Sequence of chain 1.D:
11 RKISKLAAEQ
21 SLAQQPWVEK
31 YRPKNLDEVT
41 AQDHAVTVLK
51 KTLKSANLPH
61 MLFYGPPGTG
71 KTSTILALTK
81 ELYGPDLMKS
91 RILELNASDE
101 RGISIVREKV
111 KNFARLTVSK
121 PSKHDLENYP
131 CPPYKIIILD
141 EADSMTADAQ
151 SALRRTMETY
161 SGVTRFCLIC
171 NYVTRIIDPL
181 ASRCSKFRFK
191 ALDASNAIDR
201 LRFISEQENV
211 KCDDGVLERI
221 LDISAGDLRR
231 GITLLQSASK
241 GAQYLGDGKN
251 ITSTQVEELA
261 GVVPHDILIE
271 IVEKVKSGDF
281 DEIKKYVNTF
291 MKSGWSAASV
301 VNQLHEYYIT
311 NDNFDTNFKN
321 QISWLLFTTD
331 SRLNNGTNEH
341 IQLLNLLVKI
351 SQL

This small molecule binds to this protein.
Small molecule (SMILES): Nc1ncnc2c1ncn2[C@@H]1O[C@H](COP(=O)(O)OP(=O)(O)OP(O)(O)=S)[C@@H](O)[C@H]1O

Sequence of chain 1.E:
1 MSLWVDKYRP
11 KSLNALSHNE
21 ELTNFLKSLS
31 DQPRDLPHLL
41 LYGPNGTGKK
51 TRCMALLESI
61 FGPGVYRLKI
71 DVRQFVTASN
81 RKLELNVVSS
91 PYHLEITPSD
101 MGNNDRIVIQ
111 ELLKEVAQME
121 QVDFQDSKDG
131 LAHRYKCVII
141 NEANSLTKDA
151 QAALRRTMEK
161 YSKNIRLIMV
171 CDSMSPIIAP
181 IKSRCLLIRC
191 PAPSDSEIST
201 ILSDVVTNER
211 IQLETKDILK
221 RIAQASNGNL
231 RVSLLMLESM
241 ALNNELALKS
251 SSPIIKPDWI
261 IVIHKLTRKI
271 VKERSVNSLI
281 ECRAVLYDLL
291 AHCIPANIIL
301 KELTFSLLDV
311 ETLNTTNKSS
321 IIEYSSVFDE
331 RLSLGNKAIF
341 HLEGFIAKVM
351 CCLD

Binding-site contacts:
Ligand atom O3G contacts residue ASN171 of chain 1.D at 2.9 Å (h-bond).
Ligand atom O2G contacts residue ARG184 of chain 1.E at 3.2 Å (salt-bridge).
Ligand atom O1A contacts residue LYS71 of chain 1.D at 3.4 Å (salt-bridge).
Ligand atom O1B contacts residue LYS71 of chain 1.D at 3.2 Å (salt-bridge).
Ligand atom O3A contacts residue ARG229 of chain 1.D at 2.8 Å (salt-bridge).
Ligand atom O3' contacts residue VAL28 of chain 1.D at 2.8 Å (h-bond).
Ligand atom O2A contacts residue ARG229 of chain 1.D at 3.3 Å (salt-bridge).
Ligand atom O2G contacts residue MG1 of chain 1.R at 2.1 Å.
Ligand atom S1G contacts residue ARG155 of chain 1.E at 3.3 Å (salt-bridge).
Ligand atom O3A contacts residue GLY68 of chain 1.D at 3.7 Å.
Ligand atom O1A contacts residue SER73 of chain 1.D at 3.5 Å (h-bond).
Ligand atom O3G contacts residue ARG155 of chain 1.E at 3.5 Å (salt-bridge).
Ligand atom N1 contacts residue THR40 of chain 1.D at 3.2 Å (h-bond).
Ligand atom O2' contacts residue ILE232 of chain 1.D at 3.7 Å.
Ligand atom O1A contacts residue GLY70 of chain 1.D at 3.2 Å.
Ligand atom PB contacts residue GLY68 of chain 1.D at 3.6 Å.
Ligand atom PA contacts residue ARG229 of chain 1.D at 3.5 Å.
Ligand atom PG contacts residue MG1 of chain 1.R at 3.5 Å.
Ligand atom S1G contacts residue ARG184 of chain 1.E at 3.3 Å (salt-bridge).
Ligand atom O2' contacts residue VAL28 of chain 1.D at 3.0 Å (h-bond).
Ligand atom O3G contacts residue LYS71 of chain 1.D at 2.7 Å (salt-bridge).
Ligand atom PG contacts residue ARG155 of chain 1.E at 3.5 Å.
Ligand atom O2A contacts residue ARG32 of chain 1.D at 3.0 Å (salt-bridge).
Ligand atom O1B contacts residue GLY70 of chain 1.D at 2.9 Å (h-bond).
Ligand atom O3' contacts residue ARG32 of chain 1.D at 3.2 Å.
Ligand atom N6 contacts residue THR69 of chain 1.D at 3.1 Å (h-bond).
Ligand atom PB contacts residue MG1 of chain 1.R at 3.6 Å.
Ligand atom N3 contacts residue LEU228 of chain 1.D at 3.6 Å.
Ligand atom O2A contacts residue GLU159 of chain 1.E at 3.4 Å (salt-bridge).
Ligand atom N7 contacts residue LEU192 of chain 1.D at 3.7 Å.
Ligand atom N7 contacts residue THR69 of chain 1.D at 3.1 Å.
Ligand atom C5' contacts residue ARG229 of chain 1.D at 3.4 Å.
Ligand atom O1A contacts residue THR72 of chain 1.D at 3.6 Å.
Ligand atom O3B contacts residue GLY68 of chain 1.D at 2.8 Å (h-bond).
Ligand atom O2G contacts residue ARG155 of chain 1.E at 3.2 Å (salt-bridge).
Ligand atom N7 contacts residue GLY70 of chain 1.D at 3.1 Å (h-bond).
Ligand atom C4 contacts residue LEU228 of chain 1.D at 3.5 Å (hydrophobic).
Ligand atom O1B contacts residue THR69 of chain 1.D at 3.1 Å (h-bond).
Ligand atom O2B contacts residue MG1 of chain 1.R at 2.2 Å.
Ligand atom C2 contacts residue THR40 of chain 1.D at 3.6 Å.